Binding-site contacts:
Ligand atom CD2 contacts residue ASP55 of chain 19.O at 3.8 Å.
Ligand atom C contacts residue VAL50 of chain 19.O at 3.6 Å (hydrophobic).
Ligand atom OG1 contacts residue THR49 of chain 19.O at 4.2 Å.
Ligand atom CB contacts residue PRO48 of chain 19.O at 3.9 Å (hydrophobic).
Ligand atom CE2 contacts residue ASP55 of chain 19.O at 3.6 Å.
Ligand atom O contacts residue PRO52 of chain 19.O at 4.0 Å.
Ligand atom C contacts residue PRO48 of chain 19.O at 3.9 Å (hydrophobic).
Ligand atom CA contacts residue VAL50 of chain 19.O at 3.0 Å (hydrophobic).
Ligand atom CE2 contacts residue THR599 of chain 19.O at 4.2 Å.
Ligand atom CB contacts residue TYR38 of chain 19.N at 3.6 Å (hydrophobic).
Ligand atom NH1 contacts residue GLY27 of chain 19.N at 4.4 Å.
Ligand atom CB contacts residue THR49 of chain 19.O at 4.0 Å.
Ligand atom N contacts residue PRO52 of chain 19.O at 4.0 Å.
Ligand atom O contacts residue THR49 of chain 19.O at 4.2 Å.
Ligand atom O contacts residue ALA34 of chain 19.N at 4.1 Å.
Ligand atom CB contacts residue PRO52 of chain 19.O at 3.8 Å (hydrophobic).
Ligand atom C contacts residue PRO52 of chain 19.O at 4.2 Å (hydrophobic).
Ligand atom O contacts residue GLY17 of chain 19.O at 4.0 Å.
Ligand atom CD2 contacts residue TYR38 of chain 19.N at 3.8 Å (hydrophobic).
Ligand atom CD1 contacts residue TYR38 of chain 19.N at 4.4 Å (hydrophobic).
Ligand atom CB contacts residue VAL56 of chain 19.O at 4.2 Å (hydrophobic).
Ligand atom O contacts residue PRO48 of chain 19.O at 3.4 Å.
Ligand atom O contacts residue VAL50 of chain 19.O at 3.7 Å.
Ligand atom CD2 contacts residue VAL56 of chain 19.O at 3.8 Å (hydrophobic).
Ligand atom CZ contacts residue PHE31 of chain 19.N at 4.2 Å (hydrophobic).
Ligand atom N contacts residue VAL50 of chain 19.O at 4.2 Å.
Ligand atom CB contacts residue ALA34 of chain 19.N at 4.3 Å (hydrophobic).
Ligand atom NH1 contacts residue MET606 of chain 19.O at 4.0 Å.
Ligand atom CA contacts residue PRO48 of chain 19.O at 4.2 Å (hydrophobic).
Ligand atom N contacts residue VAL50 of chain 19.O at 3.6 Å (h-bond).
Ligand atom OG1 contacts residue PRO48 of chain 19.O at 3.1 Å.
Ligand atom CA contacts residue ALA51 of chain 19.O at 4.4 Å (hydrophobic).
Ligand atom CG contacts residue TYR38 of chain 19.N at 3.7 Å (hydrophobic).
Ligand atom NH1 contacts residue PHE31 of chain 19.N at 3.0 Å.
Ligand atom CD2 contacts residue HIS54 of chain 19.O at 4.4 Å.
Ligand atom CZ contacts residue PHE31 of chain 19.N at 4.3 Å (hydrophobic).
Ligand atom NH2 contacts residue THR602 of chain 19.O at 4.4 Å.
Ligand atom NH2 contacts residue MET606 of chain 19.O at 4.2 Å.
Ligand atom CD1 contacts residue ALA34 of chain 19.N at 4.3 Å (hydrophobic).
Ligand atom CA contacts residue PRO52 of chain 19.O at 4.1 Å (hydrophobic).

This small molecule binds to this protein.
Small molecule (SMILES): CSCC[C@H](NC(=O)[C@H](Cc1ccccc1)NC(=O)[C@H]1CCCN1C(=O)[C@@H](N)CCCN=C(N)N)C(=O)NCC(=O)N[C@@H](C=O)[C@@H](C)O

Sequence of chain 19.O:
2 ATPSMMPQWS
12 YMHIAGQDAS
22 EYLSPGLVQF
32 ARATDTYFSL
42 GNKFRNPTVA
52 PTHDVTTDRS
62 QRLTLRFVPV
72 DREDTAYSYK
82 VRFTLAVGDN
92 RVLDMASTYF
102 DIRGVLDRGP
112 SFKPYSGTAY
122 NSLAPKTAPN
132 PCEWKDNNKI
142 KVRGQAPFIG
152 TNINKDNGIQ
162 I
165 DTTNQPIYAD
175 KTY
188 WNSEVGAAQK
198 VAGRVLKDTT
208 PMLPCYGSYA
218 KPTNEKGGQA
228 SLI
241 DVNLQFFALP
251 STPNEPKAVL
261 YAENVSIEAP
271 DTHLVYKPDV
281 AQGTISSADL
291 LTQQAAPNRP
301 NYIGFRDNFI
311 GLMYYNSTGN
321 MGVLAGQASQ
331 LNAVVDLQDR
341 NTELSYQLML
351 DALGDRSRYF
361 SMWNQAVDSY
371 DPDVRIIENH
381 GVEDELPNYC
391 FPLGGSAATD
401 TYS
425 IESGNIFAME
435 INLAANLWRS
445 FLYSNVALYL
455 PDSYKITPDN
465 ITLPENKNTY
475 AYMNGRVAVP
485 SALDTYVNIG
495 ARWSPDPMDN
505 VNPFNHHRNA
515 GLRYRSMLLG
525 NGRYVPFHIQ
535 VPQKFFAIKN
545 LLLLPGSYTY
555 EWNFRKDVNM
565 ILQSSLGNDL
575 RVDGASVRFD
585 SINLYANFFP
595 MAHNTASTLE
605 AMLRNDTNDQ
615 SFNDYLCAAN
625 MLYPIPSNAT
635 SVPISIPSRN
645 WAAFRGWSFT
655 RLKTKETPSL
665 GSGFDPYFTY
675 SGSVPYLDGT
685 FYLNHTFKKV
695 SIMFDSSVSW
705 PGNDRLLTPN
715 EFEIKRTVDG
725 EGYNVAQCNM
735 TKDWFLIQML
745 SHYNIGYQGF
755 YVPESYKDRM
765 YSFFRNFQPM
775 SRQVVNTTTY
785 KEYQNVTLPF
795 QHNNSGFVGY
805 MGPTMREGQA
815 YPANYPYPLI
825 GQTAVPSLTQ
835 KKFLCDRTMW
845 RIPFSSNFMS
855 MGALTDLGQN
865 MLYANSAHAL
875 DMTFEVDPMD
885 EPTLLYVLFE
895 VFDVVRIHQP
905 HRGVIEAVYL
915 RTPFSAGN

Sequence of chain 19.P:
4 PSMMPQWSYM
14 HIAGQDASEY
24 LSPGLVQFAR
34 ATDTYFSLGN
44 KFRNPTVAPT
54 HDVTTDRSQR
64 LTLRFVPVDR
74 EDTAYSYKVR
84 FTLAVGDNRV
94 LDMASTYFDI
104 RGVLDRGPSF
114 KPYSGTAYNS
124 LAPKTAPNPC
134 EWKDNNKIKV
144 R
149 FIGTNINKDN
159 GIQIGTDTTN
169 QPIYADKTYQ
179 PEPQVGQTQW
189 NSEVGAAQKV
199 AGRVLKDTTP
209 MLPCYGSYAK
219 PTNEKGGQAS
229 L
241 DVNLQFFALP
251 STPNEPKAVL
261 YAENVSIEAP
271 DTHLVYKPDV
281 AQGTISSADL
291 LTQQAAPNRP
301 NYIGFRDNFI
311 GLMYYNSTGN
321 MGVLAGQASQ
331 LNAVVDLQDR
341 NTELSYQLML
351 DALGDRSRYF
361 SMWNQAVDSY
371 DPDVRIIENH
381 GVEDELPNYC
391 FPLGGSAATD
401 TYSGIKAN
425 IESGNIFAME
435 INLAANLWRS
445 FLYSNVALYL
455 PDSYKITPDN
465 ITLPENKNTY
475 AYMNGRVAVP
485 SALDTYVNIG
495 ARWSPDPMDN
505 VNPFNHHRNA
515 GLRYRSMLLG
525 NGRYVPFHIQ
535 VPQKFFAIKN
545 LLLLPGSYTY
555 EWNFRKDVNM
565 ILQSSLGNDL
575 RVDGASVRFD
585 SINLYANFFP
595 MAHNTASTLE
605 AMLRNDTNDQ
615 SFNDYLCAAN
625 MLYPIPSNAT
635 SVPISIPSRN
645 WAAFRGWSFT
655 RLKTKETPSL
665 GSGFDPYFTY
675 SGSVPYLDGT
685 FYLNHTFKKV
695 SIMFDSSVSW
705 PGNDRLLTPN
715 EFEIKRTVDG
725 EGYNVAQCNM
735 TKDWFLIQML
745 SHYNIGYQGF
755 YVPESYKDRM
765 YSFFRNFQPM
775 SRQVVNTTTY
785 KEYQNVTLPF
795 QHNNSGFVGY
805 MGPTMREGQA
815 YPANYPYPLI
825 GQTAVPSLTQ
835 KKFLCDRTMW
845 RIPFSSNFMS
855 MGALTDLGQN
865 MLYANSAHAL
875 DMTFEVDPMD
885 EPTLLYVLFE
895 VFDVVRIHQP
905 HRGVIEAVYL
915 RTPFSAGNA

Sequence of chain 19.N:
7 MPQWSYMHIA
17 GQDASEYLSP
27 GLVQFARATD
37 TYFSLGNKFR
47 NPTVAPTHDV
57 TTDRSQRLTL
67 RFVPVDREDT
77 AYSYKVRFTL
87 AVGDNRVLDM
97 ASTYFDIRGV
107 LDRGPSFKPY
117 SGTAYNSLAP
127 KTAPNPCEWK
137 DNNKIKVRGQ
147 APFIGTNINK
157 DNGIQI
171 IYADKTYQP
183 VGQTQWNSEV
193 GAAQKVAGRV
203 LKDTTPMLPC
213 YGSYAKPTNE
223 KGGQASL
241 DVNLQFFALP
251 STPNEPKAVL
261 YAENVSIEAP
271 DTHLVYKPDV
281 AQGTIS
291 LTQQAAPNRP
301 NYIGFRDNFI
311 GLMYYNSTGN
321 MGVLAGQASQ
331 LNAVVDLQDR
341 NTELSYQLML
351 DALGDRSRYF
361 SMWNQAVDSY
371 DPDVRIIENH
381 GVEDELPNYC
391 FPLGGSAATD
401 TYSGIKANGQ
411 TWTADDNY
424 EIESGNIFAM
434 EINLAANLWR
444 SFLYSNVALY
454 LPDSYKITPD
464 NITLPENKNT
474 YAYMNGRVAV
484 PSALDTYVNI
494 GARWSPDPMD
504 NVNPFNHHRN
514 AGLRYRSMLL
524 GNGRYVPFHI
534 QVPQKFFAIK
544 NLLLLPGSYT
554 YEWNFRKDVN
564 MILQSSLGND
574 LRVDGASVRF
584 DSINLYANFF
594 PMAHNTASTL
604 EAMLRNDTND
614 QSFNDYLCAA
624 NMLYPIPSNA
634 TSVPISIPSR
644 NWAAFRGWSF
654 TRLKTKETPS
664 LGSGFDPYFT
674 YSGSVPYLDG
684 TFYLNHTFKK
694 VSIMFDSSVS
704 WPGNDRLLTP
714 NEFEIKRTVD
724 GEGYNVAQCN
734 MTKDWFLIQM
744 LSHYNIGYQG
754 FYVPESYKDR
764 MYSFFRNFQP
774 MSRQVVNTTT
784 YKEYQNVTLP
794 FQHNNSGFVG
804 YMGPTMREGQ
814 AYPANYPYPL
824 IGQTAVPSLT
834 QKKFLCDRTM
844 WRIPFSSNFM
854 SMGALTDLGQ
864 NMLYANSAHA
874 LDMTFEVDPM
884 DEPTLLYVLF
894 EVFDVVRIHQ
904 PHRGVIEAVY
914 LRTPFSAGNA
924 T